This small molecule binds to this protein.
Small molecule (SMILES): Nc1nc2c(ncn2[C@@H]2O[C@H](CO[P](=O)(O)O[C@H]3[C@@H](O)[C@H](n4cnc5c4NC=NC5N)O[C@@H]3CO)[C@@H](O[P](=O)(O)OC[C@H]3O[C@@H](n4ccc(=O)[nH]c4=O)[C@H](O)[C@@H]3O[P](=O)(O)OC[C@H]3O[C@@H](n4ccc(=O)[nH]c4=O)[C@H](O)[C@@H]3O)[C@H]2O)c(=O)[nH]1

Sequence of chain 1.A:
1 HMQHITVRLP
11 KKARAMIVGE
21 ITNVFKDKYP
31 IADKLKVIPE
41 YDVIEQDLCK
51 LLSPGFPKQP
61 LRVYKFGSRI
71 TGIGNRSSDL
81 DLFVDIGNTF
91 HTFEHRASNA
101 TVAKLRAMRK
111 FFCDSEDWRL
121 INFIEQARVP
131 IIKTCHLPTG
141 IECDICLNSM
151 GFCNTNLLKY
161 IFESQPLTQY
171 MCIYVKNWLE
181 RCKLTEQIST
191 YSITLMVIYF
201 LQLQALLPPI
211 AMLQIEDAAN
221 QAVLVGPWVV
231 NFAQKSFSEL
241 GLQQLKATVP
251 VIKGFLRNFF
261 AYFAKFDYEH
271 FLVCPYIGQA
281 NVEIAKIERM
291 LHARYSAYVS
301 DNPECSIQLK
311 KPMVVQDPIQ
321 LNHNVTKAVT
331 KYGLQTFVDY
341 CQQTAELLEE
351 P

Binding-site contacts:
Ligand atom O2' contacts residue GLY151 of chain 1.A at 3.2 Å (h-bond).
Ligand atom N3 contacts residue VAL129 of chain 1.A at 3.6 Å.
Ligand atom O2 contacts residue ASN154 of chain 1.A at 2.8 Å (h-bond).
Ligand atom O3' contacts residue GLY67 of chain 1.A at 3.7 Å.
Ligand atom OP1 contacts residue ASP79 of chain 1.A at 3.2 Å (salt-bridge).
Ligand atom N3 contacts residue ILE124 of chain 1.A at 3.6 Å.
Ligand atom O4 contacts residue VAL129 of chain 1.A at 3.8 Å.
Ligand atom C2' contacts residue ASN154 of chain 1.A at 3.3 Å.
Ligand atom O2 contacts residue PHE66 of chain 1.A at 3.7 Å.
Ligand atom C4 contacts residue VAL129 of chain 1.A at 3.6 Å (hydrophobic).
Ligand atom OP1 contacts residue ARG128 of chain 1.A at 3.4 Å (salt-bridge).
Ligand atom O4' contacts residue PHE66 of chain 1.A at 3.5 Å.
Ligand atom O4' contacts residue ILE131 of chain 1.A at 3.8 Å.
Ligand atom O3' contacts residue ASP81 of chain 1.A at 3.0 Å (salt-bridge).
Ligand atom C4' contacts residue ASP144 of chain 1.A at 3.6 Å.
Ligand atom C2' contacts residue ASP81 of chain 1.A at 3.6 Å.
Ligand atom O3' contacts residue ASP144 of chain 1.A at 3.4 Å (salt-bridge).
Ligand atom O2' contacts residue ASN154 of chain 1.A at 2.6 Å (h-bond).
Ligand atom C5 contacts residue ILE124 of chain 1.A at 3.5 Å (hydrophobic).
Ligand atom N2 contacts residue ASN122 of chain 1.A at 3.5 Å (h-bond).
Ligand atom C4' contacts residue PHE66 of chain 1.A at 3.8 Å (hydrophobic).
Ligand atom O4 contacts residue ARG128 of chain 1.A at 3.0 Å (salt-bridge).
Ligand atom C2 contacts residue ILE124 of chain 1.A at 3.7 Å (hydrophobic).
Ligand atom C5' contacts residue ASP81 of chain 1.A at 3.4 Å.
Ligand atom O2' contacts residue ASP81 of chain 1.A at 2.7 Å (salt-bridge).
Ligand atom O2' contacts residue ALA328 of chain 1.A at 3.6 Å.
Ligand atom C4 contacts residue ILE124 of chain 1.A at 3.6 Å (hydrophobic).
Ligand atom C5 contacts residue ARG128 of chain 1.A at 3.6 Å.
Ligand atom C4 contacts residue TYR191 of chain 1.A at 3.6 Å (hydrophobic).
Ligand atom N3 contacts residue TYR191 of chain 1.A at 3.4 Å.
Ligand atom C4 contacts residue ARG128 of chain 1.A at 3.6 Å.
Ligand atom C2' contacts residue TYR191 of chain 1.A at 3.7 Å (hydrophobic).
Ligand atom O4 contacts residue HIS323 of chain 1.A at 3.2 Å.
Ligand atom O2' contacts residue PHE66 of chain 1.A at 3.7 Å.
Ligand atom OP1 contacts residue ASP81 of chain 1.A at 3.4 Å (salt-bridge).
Ligand atom OP2 contacts residue ALA127 of chain 1.A at 3.5 Å.
Ligand atom O2' contacts residue ASP144 of chain 1.A at 3.6 Å.
Ligand atom OP2 contacts residue ARG128 of chain 1.A at 2.8 Å (salt-bridge).
Ligand atom C2 contacts residue TYR191 of chain 1.A at 3.7 Å (hydrophobic).
Ligand atom O2' contacts residue THR155 of chain 1.A at 3.6 Å.